Sequence of chain 1.A:
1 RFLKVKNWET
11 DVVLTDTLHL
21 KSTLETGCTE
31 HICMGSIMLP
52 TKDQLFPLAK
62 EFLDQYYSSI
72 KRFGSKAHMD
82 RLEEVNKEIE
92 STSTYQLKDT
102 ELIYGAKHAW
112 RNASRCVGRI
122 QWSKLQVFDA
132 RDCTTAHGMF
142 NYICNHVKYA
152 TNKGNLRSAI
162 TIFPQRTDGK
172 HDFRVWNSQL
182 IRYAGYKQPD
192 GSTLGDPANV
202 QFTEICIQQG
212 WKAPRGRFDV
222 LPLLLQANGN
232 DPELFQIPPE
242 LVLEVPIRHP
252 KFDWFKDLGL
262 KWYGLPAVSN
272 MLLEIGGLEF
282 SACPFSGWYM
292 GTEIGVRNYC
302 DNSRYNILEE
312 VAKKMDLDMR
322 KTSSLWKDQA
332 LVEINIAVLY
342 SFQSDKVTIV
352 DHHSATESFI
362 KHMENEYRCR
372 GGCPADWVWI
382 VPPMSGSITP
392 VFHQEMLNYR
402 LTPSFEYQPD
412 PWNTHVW

Binding-site contacts:
Ligand atom N contacts residue GLU294 of chain 1.A at 2.7 Å (salt-bridge).
Ligand atom C contacts residue HEM1 of chain 1.F at 3.4 Å.
Ligand atom O2 contacts residue PHE286 of chain 1.A at 3.8 Å.
Ligand atom NO contacts residue HEM1 of chain 1.F at 3.7 Å.
Ligand atom O2 contacts residue HEM1 of chain 1.F at 3.4 Å.
Ligand atom NH2 contacts residue HEM1 of chain 1.F at 3.7 Å.
Ligand atom CA contacts residue GLU294 of chain 1.A at 3.1 Å.
Ligand atom N1' contacts residue HEM1 of chain 1.F at 3.2 Å (h-bond).
Ligand atom NO contacts residue GLY288 of chain 1.A at 3.5 Å (h-bond).
Ligand atom O3 contacts residue TRP289 of chain 1.A at 3.1 Å (h-bond).
Ligand atom NH2 contacts residue PRO267 of chain 1.A at 3.9 Å.
Ligand atom CD contacts residue HEM1 of chain 1.F at 3.7 Å.
Ligand atom CZ contacts residue GLU294 of chain 1.A at 3.5 Å.
Ligand atom O3 contacts residue GLY288 of chain 1.A at 3.2 Å (h-bond).
Ligand atom O contacts residue ARG183 of chain 1.A at 3.7 Å.
Ligand atom C' contacts residue HEM1 of chain 1.F at 3.8 Å.
Ligand atom O2 contacts residue PRO267 of chain 1.A at 3.8 Å.
Ligand atom O contacts residue GLN180 of chain 1.A at 3.5 Å (h-bond).
Ligand atom CD contacts residue GLU294 of chain 1.A at 3.7 Å.
Ligand atom O3 contacts residue HEM1 of chain 1.F at 3.3 Å.
Ligand atom N2' contacts residue HEM1 of chain 1.F at 2.9 Å (h-bond).
Ligand atom O2 contacts residue SER287 of chain 1.A at 3.5 Å.
Ligand atom NH2 contacts residue GLU294 of chain 1.A at 3.0 Å (salt-bridge).
Ligand atom CA' contacts residue HEM1 of chain 1.F at 3.5 Å.
Ligand atom N1' contacts residue TYR408 of chain 1.A at 3.6 Å.
Ligand atom N' contacts residue HEM1 of chain 1.F at 3.8 Å.
Ligand atom NE contacts residue HEM1 of chain 1.F at 3.8 Å.
Ligand atom C contacts residue GLN180 of chain 1.A at 3.8 Å.
Ligand atom CB contacts residue GLN180 of chain 1.A at 3.8 Å.
Ligand atom CA contacts residue HEM1 of chain 1.F at 3.3 Å.
Ligand atom NE contacts residue GLU294 of chain 1.A at 2.8 Å (salt-bridge).
Ligand atom CB' contacts residue HEM1 of chain 1.F at 3.7 Å.
Ligand atom NH2 contacts residue TRP289 of chain 1.A at 3.4 Å (h-bond).
Ligand atom CD' contacts residue ARG183 of chain 1.A at 3.8 Å.
Ligand atom CZ contacts residue PRO267 of chain 1.A at 3.8 Å (hydrophobic).
Ligand atom CB contacts residue GLU294 of chain 1.A at 3.2 Å.
Ligand atom CG contacts residue VAL269 of chain 1.A at 3.6 Å (hydrophobic).
Ligand atom CG' contacts residue ARG183 of chain 1.A at 3.4 Å.
Ligand atom O3 contacts residue PRO267 of chain 1.A at 3.6 Å.
Ligand atom O2 contacts residue GLY288 of chain 1.A at 3.1 Å (h-bond).

This small molecule binds to this protein.
Small molecule (SMILES): N=C(NCCC[C@H](N)C(=O)N[C@H]1CN[C@H](C(N)=O)C1)N[N+](=O)[O-]